Sequence of chain 1.C:
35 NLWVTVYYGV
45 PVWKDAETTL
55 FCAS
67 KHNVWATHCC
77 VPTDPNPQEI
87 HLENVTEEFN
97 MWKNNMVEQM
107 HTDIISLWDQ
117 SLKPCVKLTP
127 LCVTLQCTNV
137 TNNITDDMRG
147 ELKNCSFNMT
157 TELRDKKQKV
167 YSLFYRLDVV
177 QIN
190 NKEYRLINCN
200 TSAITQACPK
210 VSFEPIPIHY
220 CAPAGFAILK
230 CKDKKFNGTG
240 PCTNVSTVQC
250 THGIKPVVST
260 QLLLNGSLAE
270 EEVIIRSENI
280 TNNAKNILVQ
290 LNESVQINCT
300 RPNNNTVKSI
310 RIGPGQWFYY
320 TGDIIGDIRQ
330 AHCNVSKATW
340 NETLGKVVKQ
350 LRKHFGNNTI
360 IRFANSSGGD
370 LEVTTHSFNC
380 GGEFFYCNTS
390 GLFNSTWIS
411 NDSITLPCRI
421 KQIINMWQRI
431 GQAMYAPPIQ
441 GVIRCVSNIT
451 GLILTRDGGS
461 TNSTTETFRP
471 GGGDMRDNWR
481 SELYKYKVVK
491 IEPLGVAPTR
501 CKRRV

A protein and the small-molecule ligand that binds it are described below.
Small molecule (SMILES): CC(=O)N[C@H]1[C@H](O[C@H]2[C@H](O)[C@@H](NC(C)=O)CO[C@@H]2CO)O[C@H](CO)[C@@H](O)[C@@H]1O

Binding-site contacts:
Ligand atom C7 contacts residue ASN264 of chain 1.C at 4.2 Å.
Ligand atom O7 contacts residue ASN264 of chain 1.C at 4.2 Å.
Ligand atom C4 contacts residue ASN448 of chain 1.C at 4.3 Å.
Ligand atom O5 contacts residue SER293 of chain 1.C at 2.9 Å (h-bond).
Ligand atom C5 contacts residue SER293 of chain 1.C at 4.0 Å.
Ligand atom C6 contacts residue SER293 of chain 1.C at 3.9 Å.
Ligand atom C8 contacts residue ASN264 of chain 1.C at 3.5 Å.
Ligand atom O6 contacts residue SER293 of chain 1.C at 3.3 Å (h-bond).
Ligand atom O5 contacts residue ASN448 of chain 1.C at 2.4 Å (h-bond).
Ligand atom O7 contacts residue ASN448 of chain 1.C at 3.3 Å (h-bond).
Ligand atom C8 contacts residue NAG1 of chain 1.Q at 3.2 Å.
Ligand atom C3 contacts residue ASN448 of chain 1.C at 3.9 Å.
Ligand atom C2 contacts residue ASN448 of chain 1.C at 2.5 Å.
Ligand atom N2 contacts residue ASN448 of chain 1.C at 3.0 Å (h-bond).
Ligand atom C7 contacts residue ASN448 of chain 1.C at 3.2 Å.
Ligand atom C8 contacts residue ASN448 of chain 1.C at 3.7 Å.
Ligand atom C1 contacts residue SER293 of chain 1.C at 3.7 Å.
Ligand atom C5 contacts residue ASN448 of chain 1.C at 3.8 Å.
Ligand atom C1 contacts residue GLN295 of chain 1.C at 4.5 Å.
Ligand atom C1 contacts residue ASN448 of chain 1.C at 1.5 Å.